The small molecule below binds the protein below.
Small molecule (SMILES): Cc1cc(N)nc(CCc2cc(N)cc(CCc3cc(C)cc(N)n3)c2)c1

Sequence of chain 2.A:
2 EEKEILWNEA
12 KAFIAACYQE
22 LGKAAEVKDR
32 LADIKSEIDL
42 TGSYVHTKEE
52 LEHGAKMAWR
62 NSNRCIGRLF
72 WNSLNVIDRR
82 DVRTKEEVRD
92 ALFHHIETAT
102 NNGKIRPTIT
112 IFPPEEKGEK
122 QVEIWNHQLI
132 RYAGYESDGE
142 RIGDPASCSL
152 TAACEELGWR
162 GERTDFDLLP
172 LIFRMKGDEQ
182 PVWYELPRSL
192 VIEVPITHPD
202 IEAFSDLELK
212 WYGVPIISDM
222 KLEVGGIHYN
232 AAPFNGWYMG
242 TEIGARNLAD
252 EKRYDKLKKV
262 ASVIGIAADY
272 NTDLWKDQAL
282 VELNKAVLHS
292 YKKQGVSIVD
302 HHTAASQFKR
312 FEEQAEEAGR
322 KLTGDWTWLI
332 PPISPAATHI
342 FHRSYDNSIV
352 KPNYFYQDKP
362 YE

Binding-site contacts:
Ligand atom C08 contacts residue GLU243 of chain 1.A at 3.5 Å.
Ligand atom C16 contacts residue HEM1 of chain 1.B at 3.4 Å.
Ligand atom N17 contacts residue HEM1 of chain 1.B at 3.5 Å.
Ligand atom C07 contacts residue HEM1 of chain 1.B at 3.5 Å.
Ligand atom C11 contacts residue GLU243 of chain 1.A at 3.6 Å.
Ligand atom C02 contacts residue HIS128 of chain 1.A at 3.8 Å.
Ligand atom C07 contacts residue TRP329 of chain 1.A at 3.3 Å (hydrophobic).
Ligand atom C38 contacts residue GOL1 of chain 2.G at 3.7 Å.
Ligand atom C14 contacts residue HEM1 of chain 1.B at 3.7 Å.
Ligand atom N12 contacts residue GLU243 of chain 1.A at 2.7 Å (salt-bridge).
Ligand atom C15 contacts residue HEM1 of chain 1.B at 3.8 Å.
Ligand atom C36 contacts residue TRP329 of chain 1.A at 3.6 Å (hydrophobic).
Ligand atom C13 contacts residue HEM1 of chain 1.B at 3.6 Å.
Ligand atom C01 contacts residue GLN129 of chain 1.A at 3.9 Å.
Ligand atom C37 contacts residue TRP329 of chain 1.A at 3.5 Å (hydrophobic).
Ligand atom C09 contacts residue HEM1 of chain 1.B at 3.6 Å.
Ligand atom N17 contacts residue TRP238 of chain 1.A at 3.0 Å (h-bond).
Ligand atom C18 contacts residue HEM1 of chain 1.B at 3.4 Å.
Ligand atom C05 contacts residue ARG247 of chain 1.A at 3.7 Å.
Ligand atom N02 contacts residue POL1 of chain 1.J at 3.2 Å (h-bond).
Ligand atom C13 contacts residue GLU243 of chain 1.A at 3.5 Å.
Ligand atom C42 contacts residue GOL1 of chain 2.G at 3.7 Å.
Ligand atom N41 contacts residue HEM1 of chain 1.B at 3.3 Å (h-bond).
Ligand atom C39 contacts residue TRP329 of chain 1.A at 3.5 Å (hydrophobic).
Ligand atom N02 contacts residue HIS128 of chain 1.A at 3.1 Å (h-bond).
Ligand atom C09 contacts residue GLU243 of chain 1.A at 3.5 Å.
Ligand atom C01 contacts residue ARG247 of chain 1.A at 3.8 Å.
Ligand atom N40 contacts residue HEM1 of chain 1.B at 3.2 Å (h-bond).
Ligand atom N17 contacts residue TYR239 of chain 1.A at 3.8 Å.
Ligand atom C11 contacts residue HEM1 of chain 1.B at 3.7 Å.
Ligand atom N12 contacts residue HEM1 of chain 1.B at 3.6 Å.
Ligand atom C35 contacts residue TRP329 of chain 1.A at 3.7 Å (hydrophobic).
Ligand atom N41 contacts residue TRP329 of chain 1.A at 3.8 Å.
Ligand atom C38 contacts residue TRP329 of chain 1.A at 3.5 Å (hydrophobic).
Ligand atom C18 contacts residue PHE235 of chain 1.A at 3.6 Å (hydrophobic).
Ligand atom C18 contacts residue GLY237 of chain 1.A at 3.8 Å.
Ligand atom N17 contacts residue GLU243 of chain 1.A at 2.8 Å (salt-bridge).
Ligand atom C08 contacts residue ARG247 of chain 1.A at 3.7 Å.
Ligand atom C06 contacts residue ARG247 of chain 1.A at 3.5 Å.
Ligand atom N02 contacts residue ARG132 of chain 1.A at 3.5 Å (salt-bridge).

Sequence of chain 1.A:
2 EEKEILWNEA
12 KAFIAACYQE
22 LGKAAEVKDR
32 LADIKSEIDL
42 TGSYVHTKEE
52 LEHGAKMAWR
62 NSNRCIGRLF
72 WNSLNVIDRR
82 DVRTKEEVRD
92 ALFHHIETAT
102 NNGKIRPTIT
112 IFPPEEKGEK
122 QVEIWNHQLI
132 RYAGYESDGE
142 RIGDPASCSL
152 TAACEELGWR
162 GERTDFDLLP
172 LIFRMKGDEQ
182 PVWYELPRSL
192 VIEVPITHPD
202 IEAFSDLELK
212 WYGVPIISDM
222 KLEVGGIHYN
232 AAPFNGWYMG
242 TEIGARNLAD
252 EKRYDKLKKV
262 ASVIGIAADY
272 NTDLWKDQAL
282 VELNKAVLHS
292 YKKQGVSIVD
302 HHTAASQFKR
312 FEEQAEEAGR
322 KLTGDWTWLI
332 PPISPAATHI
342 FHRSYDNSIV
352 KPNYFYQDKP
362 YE